Binding-site contacts:
Ligand atom C6 contacts residue VAL157 of chain 2.B at 3.7 Å (hydrophobic).
Ligand atom C2 contacts residue VAL157 of chain 2.B at 3.7 Å (hydrophobic).
Ligand atom O6 contacts residue PHE156 of chain 2.B at 3.3 Å.
Ligand atom O6 contacts residue LYS135 of chain 2.B at 3.0 Å (salt-bridge).
Ligand atom OAB contacts residue ASN110 of chain 2.B at 3.9 Å.
Ligand atom OAC contacts residue ASP104 of chain 2.B at 3.0 Å (salt-bridge).
Ligand atom OAB contacts residue SER108 of chain 2.B at 3.2 Å (h-bond).
Ligand atom O6 contacts residue VAL157 of chain 2.B at 2.9 Å (h-bond).
Ligand atom N1 contacts residue PHE156 of chain 2.B at 3.2 Å.
Ligand atom OAF contacts residue GLY109 of chain 2.B at 3.6 Å (h-bond).
Ligand atom PAX contacts residue GLY109 of chain 2.B at 3.5 Å.
Ligand atom OAB contacts residue ASP107 of chain 2.B at 3.1 Å (salt-bridge).
Ligand atom OAD contacts residue GLU103 of chain 2.B at 3.3 Å (salt-bridge).
Ligand atom OAE contacts residue ASN110 of chain 2.B at 3.5 Å (h-bond).
Ligand atom C2 contacts residue ASP163 of chain 2.B at 3.8 Å.
Ligand atom PAX contacts residue SER108 of chain 2.B at 3.5 Å.
Ligand atom OAE contacts residue SER108 of chain 2.B at 3.6 Å.
Ligand atom CAM contacts residue ASP107 of chain 2.B at 3.5 Å.
Ligand atom OAB contacts residue GLY109 of chain 2.B at 2.5 Å (h-bond).
Ligand atom OAF contacts residue SER108 of chain 2.B at 2.6 Å (h-bond).
Ligand atom C2 contacts residue ILE162 of chain 2.B at 3.4 Å (hydrophobic).
Ligand atom N7 contacts residue ASP107 of chain 2.B at 3.7 Å.
Ligand atom C2 contacts residue PHE156 of chain 2.B at 3.3 Å (hydrophobic).
Ligand atom CAK contacts residue ASP107 of chain 2.B at 3.9 Å.
Ligand atom N1 contacts residue ILE162 of chain 2.B at 3.8 Å.
Ligand atom N7 contacts residue LYS135 of chain 2.B at 3.1 Å (salt-bridge).
Ligand atom OAF contacts residue ASP107 of chain 2.B at 2.5 Å (salt-bridge).
Ligand atom OAB contacts residue ILE106 of chain 2.B at 3.6 Å.
Ligand atom OAE contacts residue THR111 of chain 2.B at 2.9 Å (h-bond).
Ligand atom C8 contacts residue ASP107 of chain 2.B at 3.3 Å.
Ligand atom N7 contacts residue ARG138 of chain 2.B at 3.5 Å (salt-bridge).
Ligand atom PAX contacts residue ASP107 of chain 2.B at 3.2 Å.
Ligand atom CAM contacts residue ILE105 of chain 2.B at 3.6 Å (hydrophobic).
Ligand atom OAE contacts residue GLY109 of chain 2.B at 3.9 Å.
Ligand atom C5 contacts residue LYS135 of chain 2.B at 3.7 Å.
Ligand atom N1 contacts residue VAL157 of chain 2.B at 2.9 Å (h-bond).
Ligand atom OAD contacts residue ASP104 of chain 2.B at 3.6 Å.
Ligand atom C6 contacts residue LYS135 of chain 2.B at 3.7 Å.
Ligand atom C6 contacts residue PHE156 of chain 2.B at 3.6 Å (hydrophobic).
Ligand atom O6 contacts residue GLU155 of chain 2.B at 3.7 Å.

The small molecule below binds the protein below.
Small molecule (SMILES): O=c1[nH]cnc2c1ncn2CCN(CCP(=O)(O)O)C[C@H](O)CO

Sequence of chain 2.B:
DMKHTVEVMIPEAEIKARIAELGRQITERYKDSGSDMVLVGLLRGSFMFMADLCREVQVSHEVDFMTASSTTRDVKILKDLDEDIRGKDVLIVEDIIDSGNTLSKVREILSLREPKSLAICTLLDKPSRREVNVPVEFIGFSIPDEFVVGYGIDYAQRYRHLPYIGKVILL